Sequence of chain 11.D:
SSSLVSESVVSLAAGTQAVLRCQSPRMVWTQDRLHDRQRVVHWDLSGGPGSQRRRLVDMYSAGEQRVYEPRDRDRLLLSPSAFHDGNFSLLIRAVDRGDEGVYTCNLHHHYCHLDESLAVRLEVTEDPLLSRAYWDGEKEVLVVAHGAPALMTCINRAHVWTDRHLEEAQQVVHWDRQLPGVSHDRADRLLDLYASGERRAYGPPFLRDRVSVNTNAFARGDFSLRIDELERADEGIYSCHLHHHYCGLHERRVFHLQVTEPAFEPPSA

A protein and the small-molecule ligand that binds it are described below.
Small molecule (SMILES): CC(=O)N[C@@H]1[C@@H](O)[C@H](O)[C@@H](CO)O[C@H]1O

Binding-site contacts:
Ligand atom C5 contacts residue LEU151 of chain 11.D at 3.8 Å (hydrophobic).
Ligand atom C5 contacts residue SER89 of chain 11.D at 3.3 Å.
Ligand atom C1 contacts residue ASN87 of chain 11.D at 1.4 Å.
Ligand atom C6 contacts residue LEU91 of chain 11.D at 4.2 Å (hydrophobic).
Ligand atom O6 contacts residue LEU151 of chain 11.D at 3.4 Å.
Ligand atom C8 contacts residue ILE155 of chain 11.D at 3.7 Å (hydrophobic).
Ligand atom N2 contacts residue ASN87 of chain 11.D at 2.9 Å (h-bond).
Ligand atom C2 contacts residue ASN87 of chain 11.D at 2.4 Å.
Ligand atom O4 contacts residue LEU151 of chain 11.D at 3.3 Å.
Ligand atom C4 contacts residue ASN87 of chain 11.D at 4.2 Å.
Ligand atom C3 contacts residue ASN87 of chain 11.D at 3.8 Å.
Ligand atom O5 contacts residue ASN87 of chain 11.D at 2.3 Å (h-bond).
Ligand atom O7 contacts residue ASN87 of chain 11.D at 4.1 Å.
Ligand atom C3 contacts residue LEU151 of chain 11.D at 4.2 Å (hydrophobic).
Ligand atom C1 contacts residue SER89 of chain 11.D at 3.3 Å.
Ligand atom C6 contacts residue LEU151 of chain 11.D at 3.7 Å (hydrophobic).
Ligand atom N2 contacts residue ILE155 of chain 11.D at 4.1 Å.
Ligand atom C4 contacts residue LEU151 of chain 11.D at 4.0 Å (hydrophobic).
Ligand atom O5 contacts residue SER89 of chain 11.D at 2.8 Å (h-bond).
Ligand atom C7 contacts residue ASN87 of chain 11.D at 3.8 Å.
Ligand atom C6 contacts residue SER89 of chain 11.D at 3.6 Å.
Ligand atom C5 contacts residue ASN87 of chain 11.D at 3.7 Å.
Ligand atom O6 contacts residue SER89 of chain 11.D at 2.8 Å (h-bond).
Ligand atom C7 contacts residue ILE155 of chain 11.D at 4.3 Å (hydrophobic).
Ligand atom O6 contacts residue LEU91 of chain 11.D at 4.0 Å.